This small molecule binds to this protein.
Small molecule (SMILES): COC(=O)[C@H](CCSC)NCc1c(COP(=O)(O)O)cnc(C)c1O

Sequence of chain 1.A:
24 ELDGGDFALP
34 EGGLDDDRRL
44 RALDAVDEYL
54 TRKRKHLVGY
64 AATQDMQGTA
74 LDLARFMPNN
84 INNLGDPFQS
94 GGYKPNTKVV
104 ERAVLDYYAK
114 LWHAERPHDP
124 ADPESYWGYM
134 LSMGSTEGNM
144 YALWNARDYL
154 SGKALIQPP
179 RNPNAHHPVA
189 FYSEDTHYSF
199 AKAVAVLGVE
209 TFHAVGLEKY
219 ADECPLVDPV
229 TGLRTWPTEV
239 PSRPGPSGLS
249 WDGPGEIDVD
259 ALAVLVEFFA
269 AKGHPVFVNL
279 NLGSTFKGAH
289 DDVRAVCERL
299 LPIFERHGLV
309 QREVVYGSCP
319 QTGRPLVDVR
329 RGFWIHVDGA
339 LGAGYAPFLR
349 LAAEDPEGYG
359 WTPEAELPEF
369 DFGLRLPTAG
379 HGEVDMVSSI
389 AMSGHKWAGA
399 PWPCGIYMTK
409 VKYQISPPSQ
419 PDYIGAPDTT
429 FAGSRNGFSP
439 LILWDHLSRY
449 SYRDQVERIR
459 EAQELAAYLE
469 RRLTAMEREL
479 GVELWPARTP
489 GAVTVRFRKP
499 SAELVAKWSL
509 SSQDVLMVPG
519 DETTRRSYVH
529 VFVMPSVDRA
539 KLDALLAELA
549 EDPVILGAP

Sequence of chain 1.B:
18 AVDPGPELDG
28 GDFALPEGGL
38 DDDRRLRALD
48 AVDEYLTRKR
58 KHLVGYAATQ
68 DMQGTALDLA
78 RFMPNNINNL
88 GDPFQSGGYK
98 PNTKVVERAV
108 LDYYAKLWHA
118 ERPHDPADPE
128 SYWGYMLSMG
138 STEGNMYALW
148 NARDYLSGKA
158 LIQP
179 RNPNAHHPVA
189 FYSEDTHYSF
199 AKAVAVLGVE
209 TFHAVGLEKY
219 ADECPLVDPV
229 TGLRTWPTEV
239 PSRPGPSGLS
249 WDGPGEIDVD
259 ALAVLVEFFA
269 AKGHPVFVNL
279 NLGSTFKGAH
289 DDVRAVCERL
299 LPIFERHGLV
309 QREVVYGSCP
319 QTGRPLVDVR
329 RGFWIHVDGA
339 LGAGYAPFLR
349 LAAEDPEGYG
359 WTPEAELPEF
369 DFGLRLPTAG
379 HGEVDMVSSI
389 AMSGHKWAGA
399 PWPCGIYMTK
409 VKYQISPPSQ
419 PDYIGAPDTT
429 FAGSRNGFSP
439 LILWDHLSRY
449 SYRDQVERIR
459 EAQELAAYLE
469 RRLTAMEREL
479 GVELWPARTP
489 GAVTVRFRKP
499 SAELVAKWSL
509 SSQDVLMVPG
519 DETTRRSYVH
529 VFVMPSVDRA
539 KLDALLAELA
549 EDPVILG

Binding-site contacts:
Ligand atom CB contacts residue LYS394 of chain 1.A at 3.3 Å.
Ligand atom CAC contacts residue LYS394 of chain 1.A at 2.7 Å.
Ligand atom O contacts residue HIS195 of chain 1.A at 2.9 Å (h-bond).
Ligand atom N contacts residue HIS195 of chain 1.A at 3.6 Å (h-bond).
Ligand atom OAS contacts residue SER138 of chain 1.A at 3.5 Å.
Ligand atom CAX contacts residue HIS195 of chain 1.A at 3.4 Å.
Ligand atom CAO contacts residue TYR421 of chain 1.B at 3.3 Å (hydrophobic).
Ligand atom CA contacts residue LYS394 of chain 1.A at 3.0 Å.
Ligand atom NAY contacts residue HIS195 of chain 1.A at 3.4 Å.
Ligand atom OAV contacts residue SER432 of chain 1.B at 3.4 Å (h-bond).
Ligand atom CAQ contacts residue HIS195 of chain 1.A at 3.4 Å.
Ligand atom CE contacts residue ALA64 of chain 1.A at 3.5 Å (hydrophobic).
Ligand atom OAD contacts residue LYS394 of chain 1.A at 2.6 Å (salt-bridge).
Ligand atom PAT contacts residue SER432 of chain 1.B at 3.5 Å.
Ligand atom CAE contacts residue HIS195 of chain 1.A at 3.5 Å.
Ligand atom CAB contacts residue ALA338 of chain 1.A at 3.5 Å (hydrophobic).
Ligand atom CAA contacts residue THR283 of chain 1.A at 3.5 Å.
Ligand atom OAW contacts residue GLY137 of chain 1.A at 3.5 Å.
Ligand atom CAC contacts residue THR283 of chain 1.A at 3.5 Å.
Ligand atom CAB contacts residue ASP336 of chain 1.A at 3.5 Å.
Ligand atom OAV contacts residue HIS393 of chain 1.A at 2.9 Å (h-bond).
Ligand atom CAE contacts residue LYS394 of chain 1.A at 2.1 Å.
Ligand atom OAW contacts residue SER138 of chain 1.A at 3.3 Å (h-bond).
Ligand atom OAV contacts residue SER138 of chain 1.A at 3.1 Å (h-bond).
Ligand atom CAR contacts residue HIS195 of chain 1.A at 3.3 Å.
Ligand atom CAA contacts residue ASP336 of chain 1.A at 3.5 Å.
Ligand atom OAU contacts residue SER432 of chain 1.B at 2.6 Å (h-bond).
Ligand atom CB contacts residue SER432 of chain 1.B at 3.5 Å.
Ligand atom OAD contacts residue THR283 of chain 1.A at 3.0 Å (h-bond).
Ligand atom N contacts residue LYS394 of chain 1.A at 2.1 Å (salt-bridge).
Ligand atom PAT contacts residue SER138 of chain 1.A at 3.5 Å.
Ligand atom CAO contacts residue TYR63 of chain 1.A at 3.6 Å (hydrophobic).
Ligand atom OAV contacts residue GLY137 of chain 1.A at 3.2 Å.
Ligand atom CAF contacts residue LYS394 of chain 1.A at 1.3 Å.
Ligand atom OAV contacts residue SER391 of chain 1.A at 3.2 Å (h-bond).
Ligand atom CAX contacts residue ASP336 of chain 1.A at 3.5 Å.
Ligand atom CAQ contacts residue LYS394 of chain 1.A at 3.3 Å.
Ligand atom OAW contacts residue SER432 of chain 1.B at 3.6 Å (h-bond).
Ligand atom NAY contacts residue ASP336 of chain 1.A at 2.6 Å (salt-bridge).
Ligand atom OAW contacts residue THR139 of chain 1.A at 2.6 Å (h-bond).